Sequence of chain 1.M:
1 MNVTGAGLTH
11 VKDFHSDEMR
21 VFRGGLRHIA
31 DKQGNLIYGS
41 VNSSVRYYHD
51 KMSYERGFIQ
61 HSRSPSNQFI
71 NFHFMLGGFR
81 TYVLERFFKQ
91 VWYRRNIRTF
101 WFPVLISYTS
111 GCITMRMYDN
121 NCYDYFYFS

Binding-site contacts:
Ligand atom O2 contacts residue SER107 of chain 1.M at 3.3 Å (h-bond).
Ligand atom O3 contacts residue SER107 of chain 1.M at 2.8 Å (h-bond).
Ligand atom C3 contacts residue TRP390 of chain 1.H at 3.6 Å (hydrophobic).
Ligand atom C7 contacts residue TRP390 of chain 1.H at 3.9 Å (hydrophobic).
Ligand atom C12 contacts residue SER110 of chain 1.M at 3.8 Å.
Ligand atom C4M contacts residue GLY111 of chain 1.M at 3.6 Å.
Ligand atom C3 contacts residue SER107 of chain 1.M at 3.8 Å.
Ligand atom C1M contacts residue TRP390 of chain 1.H at 3.9 Å (hydrophobic).
Ligand atom C7 contacts residue SER110 of chain 1.M at 3.7 Å.
Ligand atom O4 contacts residue SER391 of chain 1.H at 3.2 Å (h-bond).
Ligand atom C2 contacts residue TRP390 of chain 1.H at 3.5 Å (hydrophobic).
Ligand atom C9 contacts residue SER110 of chain 1.M at 3.9 Å.
Ligand atom C1 contacts residue TRP390 of chain 1.H at 3.8 Å (hydrophobic).
Ligand atom C4M contacts residue TYR368 of chain 1.H at 3.8 Å (hydrophobic).
Ligand atom C3 contacts residue SER110 of chain 1.M at 3.9 Å.
Ligand atom C16 contacts residue MET117 of chain 1.M at 3.7 Å (hydrophobic).
Ligand atom O5 contacts residue TRP390 of chain 1.H at 3.4 Å.
Ligand atom O2 contacts residue LEU361 of chain 1.H at 3.3 Å.
Ligand atom C5 contacts residue SER110 of chain 1.M at 3.0 Å.
Ligand atom C3M contacts residue SER365 of chain 1.H at 3.6 Å.
Ligand atom C1 contacts residue SER110 of chain 1.M at 3.7 Å.
Ligand atom C5 contacts residue TRP390 of chain 1.H at 3.5 Å (hydrophobic).
Ligand atom O5 contacts residue SER110 of chain 1.M at 3.3 Å (h-bond).
Ligand atom C4 contacts residue TRP390 of chain 1.H at 3.5 Å (hydrophobic).
Ligand atom O4 contacts residue GLY387 of chain 1.H at 3.7 Å.
Ligand atom C15 contacts residue VAL40 of chain 1.XB at 3.7 Å (hydrophobic).
Ligand atom C16 contacts residue TYR386 of chain 1.H at 3.9 Å (hydrophobic).
Ligand atom C3M contacts residue SER107 of chain 1.M at 3.3 Å.
Ligand atom C13 contacts residue THR114 of chain 1.M at 3.9 Å.
Ligand atom C18 contacts residue TYR386 of chain 1.H at 3.6 Å (hydrophobic).
Ligand atom C8 contacts residue SER110 of chain 1.M at 3.1 Å.
Ligand atom C4 contacts residue SER110 of chain 1.M at 3.4 Å.
Ligand atom C6 contacts residue TRP390 of chain 1.H at 3.6 Å (hydrophobic).
Ligand atom C20 contacts residue THR36 of chain 1.XB at 3.3 Å.
Ligand atom C17 contacts residue TYR386 of chain 1.H at 3.8 Å (hydrophobic).
Ligand atom C13 contacts residue TYR386 of chain 1.H at 3.9 Å (hydrophobic).
Ligand atom O2 contacts residue ILE106 of chain 1.M at 3.9 Å.
Ligand atom C3M contacts residue TRP390 of chain 1.H at 3.7 Å (hydrophobic).
Ligand atom O5 contacts residue GLY387 of chain 1.H at 3.5 Å.
Ligand atom C6 contacts residue SER110 of chain 1.M at 3.1 Å.

A protein and the small-molecule ligand that binds it are described below.
Small molecule (SMILES): COC1=C(OC)C(=O)C(C/C=C(\C)CC/C=C(\C)CC/C=C(\C)CC/C=C(\C)CC/C=C(\C)CC/C=C(\C)CC/C=C(\C)CC/C=C(\C)CC/C=C(\C)CCC=C(C)C)=C(C)C1=O

Sequence of chain 1.XB:
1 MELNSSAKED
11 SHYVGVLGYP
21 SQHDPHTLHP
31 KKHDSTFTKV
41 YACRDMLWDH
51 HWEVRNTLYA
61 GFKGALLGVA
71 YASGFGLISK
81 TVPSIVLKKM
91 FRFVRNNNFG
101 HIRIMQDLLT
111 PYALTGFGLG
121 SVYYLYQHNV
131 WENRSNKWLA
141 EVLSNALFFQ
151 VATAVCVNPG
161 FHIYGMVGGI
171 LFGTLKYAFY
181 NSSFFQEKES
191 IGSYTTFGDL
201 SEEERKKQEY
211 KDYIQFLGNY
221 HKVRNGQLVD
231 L

Sequence of chain 1.H:
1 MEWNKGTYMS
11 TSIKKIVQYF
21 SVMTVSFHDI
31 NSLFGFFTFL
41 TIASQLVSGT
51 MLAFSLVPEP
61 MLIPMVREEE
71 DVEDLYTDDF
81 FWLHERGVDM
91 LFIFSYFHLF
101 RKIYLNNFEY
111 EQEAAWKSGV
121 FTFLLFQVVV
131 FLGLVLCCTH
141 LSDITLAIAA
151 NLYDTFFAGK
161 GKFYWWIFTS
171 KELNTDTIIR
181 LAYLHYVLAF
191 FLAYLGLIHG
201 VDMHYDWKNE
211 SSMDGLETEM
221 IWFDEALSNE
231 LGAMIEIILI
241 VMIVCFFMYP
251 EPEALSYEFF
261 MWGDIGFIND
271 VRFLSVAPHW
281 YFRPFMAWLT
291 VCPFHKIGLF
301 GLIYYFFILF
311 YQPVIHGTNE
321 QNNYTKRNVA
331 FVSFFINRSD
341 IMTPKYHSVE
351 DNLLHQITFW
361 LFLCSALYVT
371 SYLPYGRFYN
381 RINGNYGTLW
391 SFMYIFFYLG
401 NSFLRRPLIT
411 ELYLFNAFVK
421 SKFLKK